Sequence of chain 1.B:
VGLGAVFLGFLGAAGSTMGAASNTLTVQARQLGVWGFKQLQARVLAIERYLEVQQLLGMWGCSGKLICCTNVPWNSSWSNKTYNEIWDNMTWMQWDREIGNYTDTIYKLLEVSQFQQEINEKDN

A small-molecule ligand and the protein it binds are described below.
Small molecule (SMILES): CC(=O)N[C@@H]1[C@@H](O)[C@H](O)[C@@H](CO)O[C@H]1O

Binding-site contacts:
Ligand atom C1 contacts residue ASN101 of chain 1.B at 1.4 Å.
Ligand atom O5 contacts residue TRP104 of chain 1.B at 4.4 Å.
Ligand atom C2 contacts residue ASN101 of chain 1.B at 2.5 Å.
Ligand atom C6 contacts residue SER103 of chain 1.B at 4.2 Å.
Ligand atom C1 contacts residue SER103 of chain 1.B at 3.3 Å.
Ligand atom O7 contacts residue ASN101 of chain 1.B at 4.5 Å.
Ligand atom C7 contacts residue ASN101 of chain 1.B at 3.9 Å.
Ligand atom C3 contacts residue ASN101 of chain 1.B at 3.8 Å.
Ligand atom O5 contacts residue ASN101 of chain 1.B at 2.4 Å (h-bond).
Ligand atom N2 contacts residue ASN101 of chain 1.B at 2.9 Å (h-bond).
Ligand atom O5 contacts residue SER103 of chain 1.B at 3.1 Å (h-bond).
Ligand atom C4 contacts residue ASN101 of chain 1.B at 4.2 Å.
Ligand atom C5 contacts residue ASN101 of chain 1.B at 3.7 Å.
Ligand atom C5 contacts residue SER103 of chain 1.B at 3.8 Å.